This small molecule binds to this protein.
Small molecule (SMILES): Cc1ccc(OP(=O)(O)O)cc1

Sequence of chain 1.A:
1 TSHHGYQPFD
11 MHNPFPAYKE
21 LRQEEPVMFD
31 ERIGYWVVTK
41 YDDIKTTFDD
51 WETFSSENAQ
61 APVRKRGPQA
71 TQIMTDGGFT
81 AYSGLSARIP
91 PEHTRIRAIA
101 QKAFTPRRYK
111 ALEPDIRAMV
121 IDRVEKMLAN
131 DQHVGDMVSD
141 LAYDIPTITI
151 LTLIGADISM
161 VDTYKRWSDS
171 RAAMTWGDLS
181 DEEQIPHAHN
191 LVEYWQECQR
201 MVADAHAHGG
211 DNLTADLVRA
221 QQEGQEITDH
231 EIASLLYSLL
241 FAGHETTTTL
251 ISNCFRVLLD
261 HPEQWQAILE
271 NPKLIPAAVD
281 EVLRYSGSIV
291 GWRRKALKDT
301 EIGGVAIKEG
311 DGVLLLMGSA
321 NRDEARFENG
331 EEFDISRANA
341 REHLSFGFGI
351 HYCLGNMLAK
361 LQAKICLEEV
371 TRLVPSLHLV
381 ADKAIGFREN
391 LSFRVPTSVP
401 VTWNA

Binding-site contacts:
Ligand atom C04 contacts residue SER86 of chain 1.A at 3.9 Å.
Ligand atom P08 contacts residue SER238 of chain 1.A at 3.5 Å.
Ligand atom O10 contacts residue SER83 of chain 1.A at 3.7 Å.
Ligand atom C12 contacts residue ILE289 of chain 1.A at 3.6 Å (hydrophobic).
Ligand atom O10 contacts residue SER86 of chain 1.A at 3.0 Å (h-bond).
Ligand atom O07 contacts residue ARG171 of chain 1.A at 3.2 Å (salt-bridge).
Ligand atom C02 contacts residue PHE241 of chain 1.A at 3.8 Å (hydrophobic).
Ligand atom O09 contacts residue SER83 of chain 1.A at 2.7 Å (h-bond).
Ligand atom O11 contacts residue SER83 of chain 1.A at 3.4 Å.
Ligand atom C12 contacts residue TRP292 of chain 1.A at 3.5 Å (hydrophobic).
Ligand atom C05 contacts residue SER86 of chain 1.A at 3.6 Å.
Ligand atom C03 contacts residue GLN60 of chain 1.A at 3.4 Å.
Ligand atom C05 contacts residue HEM1 of chain 1.E at 3.9 Å.
Ligand atom P08 contacts residue SER83 of chain 1.A at 3.5 Å.
Ligand atom C01 contacts residue ALA242 of chain 1.A at 3.9 Å (hydrophobic).
Ligand atom O11 contacts residue ARG171 of chain 1.A at 2.9 Å (salt-bridge).
Ligand atom C04 contacts residue ALA242 of chain 1.A at 3.9 Å (hydrophobic).
Ligand atom C02 contacts residue GLN60 of chain 1.A at 3.8 Å.
Ligand atom C05 contacts residue ALA242 of chain 1.A at 3.6 Å (hydrophobic).
Ligand atom C05 contacts residue SER238 of chain 1.A at 3.9 Å.
Ligand atom P08 contacts residue GLY84 of chain 1.A at 3.6 Å.
Ligand atom O11 contacts residue SER238 of chain 1.A at 3.4 Å.
Ligand atom O10 contacts residue LEU85 of chain 1.A at 2.9 Å (h-bond).
Ligand atom O07 contacts residue SER238 of chain 1.A at 3.4 Å (h-bond).
Ligand atom O10 contacts residue GLY84 of chain 1.A at 3.6 Å (h-bond).
Ligand atom C06 contacts residue SER86 of chain 1.A at 3.9 Å.
Ligand atom O09 contacts residue ARG171 of chain 1.A at 3.3 Å (salt-bridge).
Ligand atom P08 contacts residue SER86 of chain 1.A at 3.7 Å.
Ligand atom C03 contacts residue PHE241 of chain 1.A at 3.6 Å (hydrophobic).
Ligand atom P08 contacts residue ARG171 of chain 1.A at 3.3 Å.
Ligand atom O09 contacts residue GLN60 of chain 1.A at 3.1 Å.
Ligand atom C04 contacts residue GLN60 of chain 1.A at 3.8 Å.
Ligand atom C12 contacts residue HEM1 of chain 1.E at 3.8 Å.
Ligand atom O09 contacts residue SER86 of chain 1.A at 2.5 Å (h-bond).
Ligand atom O10 contacts residue SER238 of chain 1.A at 2.7 Å (h-bond).
Ligand atom O11 contacts residue GLY84 of chain 1.A at 2.7 Å (h-bond).
Ligand atom C06 contacts residue HEM1 of chain 1.E at 3.5 Å.
Ligand atom C01 contacts residue TRP292 of chain 1.A at 3.7 Å (hydrophobic).
Ligand atom C06 contacts residue ALA242 of chain 1.A at 3.6 Å (hydrophobic).
Ligand atom C02 contacts residue TRP292 of chain 1.A at 3.6 Å (hydrophobic).